Binding-site contacts:
Ligand atom S1 contacts residue THR198 of chain 1.E at 3.8 Å.
Ligand atom S2 contacts residue GLN110 of chain 1.E at 4.0 Å.
Ligand atom N2 contacts residue LEU197 of chain 1.E at 4.1 Å.
Ligand atom O1 contacts residue LEU197 of chain 1.E at 3.4 Å.
Ligand atom N1 contacts residue GLU118 of chain 1.E at 3.9 Å.
Ligand atom O3 contacts residue GLN110 of chain 1.E at 2.9 Å (h-bond).
Ligand atom S2 contacts residue VAL133 of chain 1.E at 3.9 Å.
Ligand atom N1 contacts residue HIS112 of chain 1.E at 3.3 Å (h-bond).
Ligand atom N3 contacts residue THR198 of chain 1.E at 3.8 Å.
Ligand atom O2 contacts residue HIS131 of chain 1.E at 3.5 Å (h-bond).
Ligand atom C3 contacts residue GLN110 of chain 1.E at 3.8 Å.
Ligand atom N2 contacts residue THR199 of chain 1.E at 2.7 Å (h-bond).
Ligand atom N1 contacts residue HIS114 of chain 1.E at 3.5 Å (h-bond).
Ligand atom S1 contacts residue HIS112 of chain 1.E at 3.8 Å.
Ligand atom C1 contacts residue LEU197 of chain 1.E at 4.0 Å (hydrophobic).
Ligand atom O1 contacts residue SER196 of chain 1.E at 4.4 Å.
Ligand atom C1 contacts residue HIS112 of chain 1.E at 4.1 Å.
Ligand atom N1 contacts residue THR198 of chain 1.E at 2.8 Å (h-bond).
Ligand atom S1 contacts residue HIS131 of chain 1.E at 4.0 Å.
Ligand atom S2 contacts residue LEU197 of chain 1.E at 4.1 Å.
Ligand atom C1 contacts residue THR199 of chain 1.E at 4.3 Å.
Ligand atom O2 contacts residue HIS112 of chain 1.E at 3.2 Å.
Ligand atom O1 contacts residue THR198 of chain 1.E at 2.9 Å (h-bond).
Ligand atom S2 contacts residue HIS112 of chain 1.E at 3.9 Å.
Ligand atom N3 contacts residue THR199 of chain 1.E at 3.0 Å (h-bond).
Ligand atom O1 contacts residue ZN1 of chain 1.SA at 4.2 Å.
Ligand atom C2 contacts residue THR199 of chain 1.E at 3.9 Å.
Ligand atom N1 contacts residue HIS131 of chain 1.E at 3.4 Å (h-bond).
Ligand atom N3 contacts residue LEU197 of chain 1.E at 3.8 Å.
Ligand atom O2 contacts residue VAL133 of chain 1.E at 3.7 Å.
Ligand atom O2 contacts residue VAL143 of chain 1.E at 3.9 Å.
Ligand atom C1 contacts residue ZN1 of chain 1.SA at 4.1 Å.
Ligand atom O1 contacts residue TRP208 of chain 1.E at 3.6 Å.
Ligand atom C2 contacts residue LEU197 of chain 1.E at 4.3 Å (hydrophobic).
Ligand atom C1 contacts residue THR198 of chain 1.E at 4.3 Å.
Ligand atom O2 contacts residue ZN1 of chain 1.SA at 3.0 Å.
Ligand atom O3 contacts residue VAL133 of chain 1.E at 4.1 Å.
Ligand atom O2 contacts residue TRP208 of chain 1.E at 4.2 Å.
Ligand atom S1 contacts residue ZN1 of chain 1.SA at 3.0 Å.
Ligand atom N1 contacts residue ZN1 of chain 1.SA at 1.9 Å.

Sequence of chain 1.E:
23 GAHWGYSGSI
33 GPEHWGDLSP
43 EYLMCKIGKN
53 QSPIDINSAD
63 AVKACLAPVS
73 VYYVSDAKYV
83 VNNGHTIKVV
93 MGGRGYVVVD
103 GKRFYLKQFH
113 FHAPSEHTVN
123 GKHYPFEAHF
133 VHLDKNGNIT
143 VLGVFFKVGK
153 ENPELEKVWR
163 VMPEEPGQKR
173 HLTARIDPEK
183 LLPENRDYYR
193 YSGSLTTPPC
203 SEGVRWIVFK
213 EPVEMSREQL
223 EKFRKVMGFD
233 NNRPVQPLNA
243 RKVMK

A small-molecule ligand and the protein it binds are described below.
Small molecule (SMILES): CC(=O)Nc1nnc(S(N)(=O)=O)s1